Sequence of chain 1.C:
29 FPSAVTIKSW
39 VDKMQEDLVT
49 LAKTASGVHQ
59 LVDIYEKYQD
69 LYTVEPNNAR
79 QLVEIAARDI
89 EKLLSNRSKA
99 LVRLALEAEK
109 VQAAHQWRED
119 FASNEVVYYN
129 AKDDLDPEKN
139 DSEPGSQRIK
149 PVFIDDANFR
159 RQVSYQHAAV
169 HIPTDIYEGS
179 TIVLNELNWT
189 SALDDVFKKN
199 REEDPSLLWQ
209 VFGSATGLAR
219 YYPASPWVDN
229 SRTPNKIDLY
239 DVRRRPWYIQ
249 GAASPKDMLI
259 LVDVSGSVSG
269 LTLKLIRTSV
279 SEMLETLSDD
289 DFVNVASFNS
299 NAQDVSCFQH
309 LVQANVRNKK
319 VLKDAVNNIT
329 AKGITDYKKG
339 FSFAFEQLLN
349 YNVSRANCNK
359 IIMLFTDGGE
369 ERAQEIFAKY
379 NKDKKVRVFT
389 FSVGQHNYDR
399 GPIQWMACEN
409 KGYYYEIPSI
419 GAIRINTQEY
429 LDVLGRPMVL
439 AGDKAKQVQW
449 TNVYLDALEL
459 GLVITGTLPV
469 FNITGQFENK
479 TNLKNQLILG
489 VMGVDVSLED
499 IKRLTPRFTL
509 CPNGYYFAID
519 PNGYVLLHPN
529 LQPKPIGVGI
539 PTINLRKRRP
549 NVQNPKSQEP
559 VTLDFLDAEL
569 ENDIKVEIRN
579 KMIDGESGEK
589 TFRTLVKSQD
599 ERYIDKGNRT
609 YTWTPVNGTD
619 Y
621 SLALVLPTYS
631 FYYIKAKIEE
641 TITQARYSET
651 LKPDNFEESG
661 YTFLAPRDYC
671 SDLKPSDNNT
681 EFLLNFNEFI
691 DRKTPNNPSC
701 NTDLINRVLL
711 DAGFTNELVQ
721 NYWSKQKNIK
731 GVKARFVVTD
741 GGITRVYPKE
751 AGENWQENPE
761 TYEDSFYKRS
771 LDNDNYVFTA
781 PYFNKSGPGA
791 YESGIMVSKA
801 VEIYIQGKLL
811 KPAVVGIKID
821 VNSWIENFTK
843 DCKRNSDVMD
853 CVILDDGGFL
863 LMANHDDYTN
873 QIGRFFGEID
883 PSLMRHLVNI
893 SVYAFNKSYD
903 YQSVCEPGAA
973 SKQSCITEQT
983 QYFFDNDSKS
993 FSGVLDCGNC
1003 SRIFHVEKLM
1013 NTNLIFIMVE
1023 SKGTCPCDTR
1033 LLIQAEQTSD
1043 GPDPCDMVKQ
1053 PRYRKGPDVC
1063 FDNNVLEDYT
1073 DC

This small molecule binds to this protein.
Small molecule (SMILES): CC(=O)N[C@H]1[C@H](O[C@H]2[C@H](O)[C@@H](NC(C)=O)CO[C@@H]2CO)O[C@H](CO)[C@@H](O)[C@@H]1O

Binding-site contacts:
Ligand atom N2 contacts residue ASN678 of chain 1.C at 3.9 Å.
Ligand atom O5 contacts residue GLU681 of chain 1.C at 4.0 Å.
Ligand atom C5 contacts residue THR680 of chain 1.C at 4.1 Å.
Ligand atom C7 contacts residue ASN678 of chain 1.C at 3.5 Å.
Ligand atom C8 contacts residue LEU684 of chain 1.C at 3.7 Å (hydrophobic).
Ligand atom C8 contacts residue ASN678 of chain 1.C at 4.2 Å.
Ligand atom C2 contacts residue ASN678 of chain 1.C at 4.1 Å.
Ligand atom C6 contacts residue LEU684 of chain 1.C at 4.3 Å (hydrophobic).
Ligand atom O6 contacts residue GLU681 of chain 1.C at 3.8 Å.
Ligand atom C6 contacts residue GLU681 of chain 1.C at 4.3 Å.
Ligand atom O7 contacts residue ASN678 of chain 1.C at 3.3 Å (h-bond).
Ligand atom O5 contacts residue ASN678 of chain 1.C at 4.2 Å.
Ligand atom C1 contacts residue ASN678 of chain 1.C at 3.2 Å.